Sequence of chain 1.B:
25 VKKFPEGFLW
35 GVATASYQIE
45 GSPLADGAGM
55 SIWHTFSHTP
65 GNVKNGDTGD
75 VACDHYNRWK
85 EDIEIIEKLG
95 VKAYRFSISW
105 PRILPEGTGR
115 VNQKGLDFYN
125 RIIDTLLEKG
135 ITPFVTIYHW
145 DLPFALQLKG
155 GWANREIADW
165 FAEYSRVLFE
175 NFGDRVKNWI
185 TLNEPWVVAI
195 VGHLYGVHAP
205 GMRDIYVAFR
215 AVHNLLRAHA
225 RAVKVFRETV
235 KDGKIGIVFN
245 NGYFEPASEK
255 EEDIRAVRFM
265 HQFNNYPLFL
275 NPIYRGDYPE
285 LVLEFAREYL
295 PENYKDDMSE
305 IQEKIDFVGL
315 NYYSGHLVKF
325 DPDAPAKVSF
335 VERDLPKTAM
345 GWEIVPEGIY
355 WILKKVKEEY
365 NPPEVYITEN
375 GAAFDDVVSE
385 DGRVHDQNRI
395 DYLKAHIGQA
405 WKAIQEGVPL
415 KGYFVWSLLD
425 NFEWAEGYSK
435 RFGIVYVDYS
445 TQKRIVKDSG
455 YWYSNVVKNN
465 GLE

Binding-site contacts:
Ligand atom C1 contacts residue GLU188 of chain 1.B at 3.4 Å.
Ligand atom C5 contacts residue TYR317 of chain 1.B at 3.5 Å (hydrophobic).
Ligand atom O3 contacts residue TRP428 of chain 1.B at 3.0 Å (h-bond).
Ligand atom C14 contacts residue HIS320 of chain 1.B at 3.5 Å.
Ligand atom C4 contacts residue TRP428 of chain 1.B at 3.7 Å (hydrophobic).
Ligand atom C9 contacts residue TRP346 of chain 1.B at 3.3 Å (hydrophobic).
Ligand atom O2 contacts residue GLU188 of chain 1.B at 3.5 Å (salt-bridge).
Ligand atom O2 contacts residue ASN187 of chain 1.B at 2.9 Å (h-bond).
Ligand atom S1 contacts residue TYR317 of chain 1.B at 3.5 Å.
Ligand atom O4 contacts residue GLN42 of chain 1.B at 3.0 Å (h-bond).
Ligand atom C3 contacts residue GLU373 of chain 1.B at 3.6 Å.
Ligand atom O2 contacts residue GLU373 of chain 1.B at 2.7 Å (salt-bridge).
Ligand atom S1 contacts residue PHE436 of chain 1.B at 3.5 Å.
Ligand atom C11 contacts residue TRP346 of chain 1.B at 3.7 Å (hydrophobic).
Ligand atom O2 contacts residue HIS143 of chain 1.B at 3.2 Å (h-bond).
Ligand atom O3 contacts residue GLN42 of chain 1.B at 2.7 Å (h-bond).
Ligand atom C4 contacts residue GLU427 of chain 1.B at 3.5 Å.
Ligand atom N1 contacts residue TYR317 of chain 1.B at 3.6 Å.
Ligand atom C5 contacts residue GLU373 of chain 1.B at 3.8 Å.
Ligand atom O3 contacts residue TRP420 of chain 1.B at 3.6 Å.
Ligand atom C6 contacts residue GLU427 of chain 1.B at 3.3 Å.
Ligand atom C10 contacts residue TRP346 of chain 1.B at 3.5 Å (hydrophobic).
Ligand atom O3 contacts residue HIS143 of chain 1.B at 3.0 Å (h-bond).
Ligand atom C8 contacts residue TRP346 of chain 1.B at 3.5 Å (hydrophobic).
Ligand atom C7 contacts residue TYR317 of chain 1.B at 3.4 Å (hydrophobic).
Ligand atom O4 contacts residue TRP420 of chain 1.B at 3.1 Å (h-bond).
Ligand atom O4 contacts residue GLU427 of chain 1.B at 2.6 Å (salt-bridge).
Ligand atom C1 contacts residue GLU373 of chain 1.B at 3.2 Å.
Ligand atom C3 contacts residue TRP420 of chain 1.B at 3.7 Å (hydrophobic).
Ligand atom C12 contacts residue TRP346 of chain 1.B at 3.7 Å (hydrophobic).
Ligand atom N2 contacts residue TYR317 of chain 1.B at 3.4 Å.
Ligand atom C6 contacts residue PHE436 of chain 1.B at 3.6 Å (hydrophobic).
Ligand atom C2 contacts residue GLU188 of chain 1.B at 3.7 Å.
Ligand atom O1 contacts residue GLU188 of chain 1.B at 2.6 Å (salt-bridge).
Ligand atom N1 contacts residue GLU373 of chain 1.B at 3.6 Å (salt-bridge).
Ligand atom C2 contacts residue GLU373 of chain 1.B at 3.5 Å.
Ligand atom O4 contacts residue TRP428 of chain 1.B at 3.8 Å.
Ligand atom S1 contacts residue TRP346 of chain 1.B at 3.5 Å.
Ligand atom C13 contacts residue TRP346 of chain 1.B at 3.8 Å (hydrophobic).
Ligand atom C8 contacts residue TYR317 of chain 1.B at 3.3 Å (hydrophobic).

This small molecule binds to this protein.
Small molecule (SMILES): CCCCCCCCN=C1SC[C@@H]2[C@@H](O)[C@H](O)[C@@H](O)[C@H](O)N12